Binding-site contacts:
Ligand atom C26 contacts residue GLU90 of chain 1.C at 3.6 Å.
Ligand atom O30 contacts residue ARG54 of chain 1.C at 3.1 Å (salt-bridge).
Ligand atom N9 contacts residue GLU237 of chain 1.C at 3.0 Å (salt-bridge).
Ligand atom O20 contacts residue PHE49 of chain 1.C at 3.4 Å.
Ligand atom C6 contacts residue GLU257 of chain 1.C at 3.6 Å.
Ligand atom C3 contacts residue GLU237 of chain 1.C at 3.1 Å.
Ligand atom C33 contacts residue TRP235 of chain 1.C at 3.4 Å (hydrophobic).
Ligand atom O31 contacts residue TRP235 of chain 1.C at 3.7 Å.
Ligand atom O8 contacts residue VAL255 of chain 1.C at 3.8 Å.
Ligand atom C19 contacts residue LEU102 of chain 1.C at 3.5 Å (hydrophobic).
Ligand atom O14 contacts residue GLU257 of chain 1.C at 3.6 Å.
Ligand atom O35 contacts residue TYR250 of chain 1.C at 3.8 Å.
Ligand atom C25 contacts residue TRP235 of chain 1.C at 3.5 Å (hydrophobic).
Ligand atom O8 contacts residue ASP252 of chain 1.C at 2.5 Å (salt-bridge).
Ligand atom O31 contacts residue TYR92 of chain 1.C at 3.6 Å.
Ligand atom O32 contacts residue LYS140 of chain 1.C at 3.0 Å (salt-bridge).
Ligand atom C34 contacts residue TRP235 of chain 1.C at 3.6 Å (hydrophobic).
Ligand atom C34 contacts residue ASP252 of chain 1.C at 3.2 Å.
Ligand atom O31 contacts residue GLU90 of chain 1.C at 2.9 Å (salt-bridge).
Ligand atom C24 contacts residue LYS140 of chain 1.C at 3.7 Å.
Ligand atom O35 contacts residue ASP252 of chain 1.C at 2.7 Å (salt-bridge).
Ligand atom N36 contacts residue GLU205 of chain 1.C at 3.0 Å (salt-bridge).
Ligand atom C16 contacts residue HIS105 of chain 1.C at 3.5 Å.
Ligand atom C4 contacts residue GLU257 of chain 1.C at 3.7 Å.
Ligand atom C17 contacts residue HIS105 of chain 1.C at 3.5 Å.
Ligand atom O11 contacts residue GLU257 of chain 1.C at 2.9 Å (salt-bridge).
Ligand atom C13 contacts residue ASP252 of chain 1.C at 3.8 Å.
Ligand atom C19 contacts residue PHE49 of chain 1.C at 3.7 Å (hydrophobic).
Ligand atom O31 contacts residue ARG54 of chain 1.C at 2.8 Å (salt-bridge).
Ligand atom O18 contacts residue ASP252 of chain 1.C at 3.5 Å (salt-bridge).
Ligand atom O20 contacts residue GLU257 of chain 1.C at 3.0 Å (salt-bridge).
Ligand atom C5 contacts residue GLU257 of chain 1.C at 3.6 Å.
Ligand atom C4 contacts residue GLU237 of chain 1.C at 3.5 Å.
Ligand atom C27 contacts residue TRP235 of chain 1.C at 3.4 Å (hydrophobic).
Ligand atom O21 contacts residue LEU102 of chain 1.C at 3.8 Å.
Ligand atom O32 contacts residue GLU90 of chain 1.C at 2.6 Å (salt-bridge).
Ligand atom C1 contacts residue ASP252 of chain 1.C at 3.3 Å.
Ligand atom O35 contacts residue TRP235 of chain 1.C at 2.8 Å (h-bond).
Ligand atom O22 contacts residue AKG1 of chain 1.L at 3.5 Å (h-bond).
Ligand atom C26 contacts residue TRP235 of chain 1.C at 3.3 Å (hydrophobic).

Sequence of chain 1.C:
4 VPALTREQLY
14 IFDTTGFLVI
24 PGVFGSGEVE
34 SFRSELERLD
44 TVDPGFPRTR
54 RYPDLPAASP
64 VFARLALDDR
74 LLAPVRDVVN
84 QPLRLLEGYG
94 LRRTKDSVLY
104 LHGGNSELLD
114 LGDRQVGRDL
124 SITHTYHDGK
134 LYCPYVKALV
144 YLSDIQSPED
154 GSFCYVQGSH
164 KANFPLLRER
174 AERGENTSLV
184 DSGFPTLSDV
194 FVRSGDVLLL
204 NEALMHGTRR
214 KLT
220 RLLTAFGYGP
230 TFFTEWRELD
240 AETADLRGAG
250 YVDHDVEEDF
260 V

This small molecule binds to this protein.
Small molecule (SMILES): CN[C@H]1C[C@@H](N)[C@H](O)[C@@H](O[C@@H]2O[C@H](CO)[C@H](O)[C@@H]3O[C@]4(O[C@H]23)O[C@H]([C@@H](N)CO)[C@H](O)[C@H](O)[C@H]4O)[C@@H]1O